This protein binds this small molecule.
Small molecule (SMILES): CC(=O)N[C@@H]1[C@@H](O)[C@H](O)[C@@H](CO)O[C@H]1O

Binding-site contacts:
Ligand atom O3 contacts residue ASN771 of chain 1.C at 2.4 Å (h-bond).
Ligand atom C2 contacts residue ASN771 of chain 1.C at 2.5 Å.
Ligand atom C4 contacts residue ASN771 of chain 1.C at 3.9 Å.
Ligand atom C5 contacts residue ASN771 of chain 1.C at 3.7 Å.
Ligand atom C3 contacts residue ASN771 of chain 1.C at 3.3 Å.
Ligand atom C6 contacts residue ASN771 of chain 1.C at 4.4 Å.
Ligand atom N2 contacts residue ASN771 of chain 1.C at 3.6 Å (h-bond).
Ligand atom O5 contacts residue ASN771 of chain 1.C at 2.4 Å (h-bond).
Ligand atom C1 contacts residue ASN771 of chain 1.C at 1.4 Å.

Sequence of chain 1.C:
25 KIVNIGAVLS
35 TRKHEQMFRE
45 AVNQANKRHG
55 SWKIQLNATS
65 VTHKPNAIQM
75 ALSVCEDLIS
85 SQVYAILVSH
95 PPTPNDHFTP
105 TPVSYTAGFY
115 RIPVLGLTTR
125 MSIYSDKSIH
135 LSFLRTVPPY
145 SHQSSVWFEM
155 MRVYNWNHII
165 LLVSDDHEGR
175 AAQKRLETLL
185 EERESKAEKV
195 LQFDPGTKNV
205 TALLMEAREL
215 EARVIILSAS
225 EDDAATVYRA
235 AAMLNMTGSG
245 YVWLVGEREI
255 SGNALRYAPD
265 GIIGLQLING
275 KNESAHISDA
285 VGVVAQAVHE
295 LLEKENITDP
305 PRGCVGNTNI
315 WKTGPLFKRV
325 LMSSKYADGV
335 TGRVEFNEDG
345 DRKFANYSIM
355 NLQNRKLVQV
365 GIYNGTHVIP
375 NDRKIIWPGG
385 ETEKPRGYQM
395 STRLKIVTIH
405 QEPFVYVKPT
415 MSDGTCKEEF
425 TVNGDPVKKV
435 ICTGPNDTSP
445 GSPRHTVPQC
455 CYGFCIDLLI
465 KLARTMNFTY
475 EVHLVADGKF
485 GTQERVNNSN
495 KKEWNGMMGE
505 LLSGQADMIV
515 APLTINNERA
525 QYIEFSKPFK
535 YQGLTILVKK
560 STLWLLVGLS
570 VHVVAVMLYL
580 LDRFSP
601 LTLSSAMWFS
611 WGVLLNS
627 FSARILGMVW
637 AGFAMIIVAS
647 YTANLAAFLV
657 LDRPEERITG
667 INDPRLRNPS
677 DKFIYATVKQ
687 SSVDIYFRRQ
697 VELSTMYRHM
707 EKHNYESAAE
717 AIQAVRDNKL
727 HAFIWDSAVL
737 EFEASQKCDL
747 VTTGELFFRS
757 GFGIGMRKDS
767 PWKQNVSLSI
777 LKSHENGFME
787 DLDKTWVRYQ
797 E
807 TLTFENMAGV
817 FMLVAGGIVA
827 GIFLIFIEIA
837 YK